Sequence of chain 1.D:
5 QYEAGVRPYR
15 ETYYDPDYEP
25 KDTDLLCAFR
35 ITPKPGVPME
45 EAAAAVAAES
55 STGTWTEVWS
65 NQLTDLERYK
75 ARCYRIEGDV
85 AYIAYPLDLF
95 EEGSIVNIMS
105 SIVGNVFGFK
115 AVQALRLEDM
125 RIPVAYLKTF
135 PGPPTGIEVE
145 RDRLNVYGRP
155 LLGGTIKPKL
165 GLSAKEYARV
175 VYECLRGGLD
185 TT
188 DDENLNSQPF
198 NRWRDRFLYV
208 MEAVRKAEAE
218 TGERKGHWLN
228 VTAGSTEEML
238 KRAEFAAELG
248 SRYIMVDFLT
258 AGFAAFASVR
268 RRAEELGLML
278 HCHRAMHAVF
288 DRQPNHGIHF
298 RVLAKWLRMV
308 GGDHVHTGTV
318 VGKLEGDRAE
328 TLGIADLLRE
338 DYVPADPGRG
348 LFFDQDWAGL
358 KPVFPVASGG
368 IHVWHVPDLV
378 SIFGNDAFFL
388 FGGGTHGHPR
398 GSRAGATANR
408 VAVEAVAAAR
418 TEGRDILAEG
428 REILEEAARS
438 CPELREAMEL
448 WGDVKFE

A small-molecule ligand and the protein it binds are described below.
Small molecule (SMILES): O=C(O)[C@@](O)(COP(=O)(O)O)[C@H](O)[C@H](O)COP(=O)(O)O

Sequence of chain 2.A:
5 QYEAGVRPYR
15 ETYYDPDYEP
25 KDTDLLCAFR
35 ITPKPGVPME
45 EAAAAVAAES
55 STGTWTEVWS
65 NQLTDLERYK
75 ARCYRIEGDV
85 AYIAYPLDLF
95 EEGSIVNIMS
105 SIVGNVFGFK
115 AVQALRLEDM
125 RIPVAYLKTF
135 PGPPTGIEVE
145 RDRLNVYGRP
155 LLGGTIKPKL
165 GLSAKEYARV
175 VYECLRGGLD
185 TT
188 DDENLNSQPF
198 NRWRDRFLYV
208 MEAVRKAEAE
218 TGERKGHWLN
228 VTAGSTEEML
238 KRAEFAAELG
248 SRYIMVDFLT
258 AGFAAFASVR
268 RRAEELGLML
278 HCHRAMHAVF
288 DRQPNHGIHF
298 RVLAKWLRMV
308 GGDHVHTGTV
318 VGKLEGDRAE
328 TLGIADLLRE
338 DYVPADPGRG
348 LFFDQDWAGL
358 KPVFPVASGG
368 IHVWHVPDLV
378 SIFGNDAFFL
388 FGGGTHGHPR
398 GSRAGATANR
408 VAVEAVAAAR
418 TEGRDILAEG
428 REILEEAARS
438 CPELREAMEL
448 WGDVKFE

Binding-site contacts:
Ligand atom O7 contacts residue LYS320 of chain 1.D at 3.1 Å (salt-bridge).
Ligand atom O1P contacts residue GLY367 of chain 1.D at 2.9 Å (h-bond).
Ligand atom O2P contacts residue LYS161 of chain 1.D at 3.4 Å.
Ligand atom O6 contacts residue ASN109 of chain 2.A at 3.0 Å (h-bond).
Ligand atom O3 contacts residue ASN109 of chain 2.A at 3.5 Å (h-bond).
Ligand atom O5P contacts residue ARG281 of chain 1.D at 2.7 Å (salt-bridge).
Ligand atom O4 contacts residue GLY366 of chain 1.D at 3.1 Å.
Ligand atom O2P contacts residue THR58 of chain 2.A at 2.7 Å (h-bond).
Ligand atom O6P contacts residue HIS313 of chain 1.D at 2.7 Å (h-bond).
Ligand atom O2 contacts residue MG1 of chain 1.P at 2.2 Å.
Ligand atom O3 contacts residue KCX187 of chain 1.D at 2.6 Å (h-bond).
Ligand atom O1 contacts residue LYS161 of chain 1.D at 3.1 Å (salt-bridge).
Ligand atom O6P contacts residue SER365 of chain 1.D at 3.3 Å (h-bond).
Ligand atom O4 contacts residue SER365 of chain 1.D at 3.0 Å (h-bond).
Ligand atom C2 contacts residue MG1 of chain 1.P at 2.8 Å.
Ligand atom O2 contacts residue LYS161 of chain 1.D at 3.0 Å (salt-bridge).
Ligand atom O6 contacts residue LYS161 of chain 1.D at 3.3 Å (salt-bridge).
Ligand atom C contacts residue LYS161 of chain 1.D at 3.5 Å.
Ligand atom O3P contacts residue GLY389 of chain 1.D at 3.0 Å (h-bond).
Ligand atom O2P contacts residue GLY390 of chain 1.D at 2.8 Å (h-bond).
Ligand atom O6 contacts residue GLU190 of chain 1.D at 3.1 Å (salt-bridge).
Ligand atom O4P contacts residue ARG281 of chain 1.D at 3.0 Å (salt-bridge).
Ligand atom O2 contacts residue ASP189 of chain 1.D at 3.4 Å (salt-bridge).
Ligand atom O1P contacts residue TRP59 of chain 2.A at 3.4 Å.
Ligand atom C contacts residue MG1 of chain 1.P at 2.8 Å.
Ligand atom O1P contacts residue GLY366 of chain 1.D at 3.5 Å.
Ligand atom O2 contacts residue KCX187 of chain 1.D at 3.2 Å (h-bond).
Ligand atom O6 contacts residue ASP189 of chain 1.D at 2.9 Å (salt-bridge).
Ligand atom O5 contacts residue LEU321 of chain 1.D at 3.4 Å.
Ligand atom O3 contacts residue HIS280 of chain 1.D at 3.0 Å (h-bond).
Ligand atom C3 contacts residue KCX187 of chain 1.D at 3.1 Å.
Ligand atom O1P contacts residue LYS320 of chain 1.D at 2.8 Å (salt-bridge).
Ligand atom O6 contacts residue LYS163 of chain 1.D at 2.8 Å (salt-bridge).
Ligand atom O2 contacts residue THR159 of chain 1.D at 2.9 Å (h-bond).
Ligand atom C3 contacts residue MG1 of chain 1.P at 3.0 Å.
Ligand atom C contacts residue ASN109 of chain 2.A at 3.4 Å.
Ligand atom O7 contacts residue GLU53 of chain 2.A at 3.5 Å (salt-bridge).
Ligand atom O3 contacts residue GLU190 of chain 1.D at 3.0 Å (salt-bridge).
Ligand atom O3 contacts residue MG1 of chain 1.P at 2.3 Å.
Ligand atom O6 contacts residue MG1 of chain 1.P at 2.0 Å.